Sequence of chain 1.A:
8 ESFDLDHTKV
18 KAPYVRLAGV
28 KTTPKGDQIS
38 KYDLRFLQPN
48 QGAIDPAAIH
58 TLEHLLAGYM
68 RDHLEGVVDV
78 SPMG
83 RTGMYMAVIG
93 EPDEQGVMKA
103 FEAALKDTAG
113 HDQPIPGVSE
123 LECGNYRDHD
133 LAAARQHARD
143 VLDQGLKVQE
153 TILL

This protein binds this small molecule.
Small molecule (SMILES): C[Se]CC[C@H](N)C(=O)O

Sequence of chain 1.B:
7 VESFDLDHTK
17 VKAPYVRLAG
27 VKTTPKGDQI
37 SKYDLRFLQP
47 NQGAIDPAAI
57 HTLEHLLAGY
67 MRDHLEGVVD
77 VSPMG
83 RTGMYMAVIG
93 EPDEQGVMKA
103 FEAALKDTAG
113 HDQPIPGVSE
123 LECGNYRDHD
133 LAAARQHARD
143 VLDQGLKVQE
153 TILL

Binding-site contacts:
Ligand atom CG contacts residue SER9 of chain 1.B at 3.4 Å.
Ligand atom N contacts residue SER78 of chain 1.A at 3.4 Å (h-bond).
Ligand atom CB contacts residue VAL77 of chain 1.A at 4.1 Å (hydrophobic).
Ligand atom C contacts residue ASP76 of chain 1.A at 3.5 Å.
Ligand atom CE contacts residue GLU60 of chain 1.A at 3.6 Å.
Ligand atom OXT contacts residue ASP76 of chain 1.A at 3.9 Å.
Ligand atom CA contacts residue VAL77 of chain 1.A at 3.8 Å (hydrophobic).
Ligand atom CB contacts residue TYR87 of chain 1.B at 4.2 Å (hydrophobic).
Ligand atom C contacts residue LYS38 of chain 1.B at 3.5 Å.
Ligand atom CA contacts residue TYR87 of chain 1.B at 3.8 Å (hydrophobic).
Ligand atom O contacts residue VAL77 of chain 1.A at 2.7 Å (h-bond).
Ligand atom CA contacts residue ASP76 of chain 1.A at 3.4 Å.
Ligand atom CE contacts residue HIS61 of chain 1.A at 4.0 Å.
Ligand atom O contacts residue ARG68 of chain 1.A at 3.2 Å (salt-bridge).
Ligand atom CE contacts residue PHE10 of chain 1.B at 4.1 Å (hydrophobic).
Ligand atom O contacts residue LYS38 of chain 1.B at 3.9 Å.
Ligand atom N contacts residue LYS38 of chain 1.B at 4.4 Å.
Ligand atom CG contacts residue VAL7 of chain 1.B at 3.5 Å (hydrophobic).
Ligand atom CB contacts residue GLU60 of chain 1.A at 4.5 Å.
Ligand atom N contacts residue VAL77 of chain 1.A at 2.7 Å (h-bond).
Ligand atom CB contacts residue SER9 of chain 1.B at 4.1 Å.
Ligand atom OXT contacts residue VAL75 of chain 1.A at 4.3 Å.
Ligand atom OXT contacts residue ARG68 of chain 1.A at 3.0 Å (salt-bridge).
Ligand atom SE contacts residue HIS61 of chain 1.A at 4.1 Å.
Ligand atom SE contacts residue VAL7 of chain 1.B at 4.0 Å.
Ligand atom SE contacts residue SER9 of chain 1.B at 4.3 Å.
Ligand atom OXT contacts residue LYS38 of chain 1.B at 2.9 Å (salt-bridge).
Ligand atom SE contacts residue PHE10 of chain 1.B at 3.9 Å.
Ligand atom CA contacts residue LYS38 of chain 1.B at 4.0 Å.
Ligand atom O contacts residue ASP76 of chain 1.A at 3.4 Å.
Ligand atom SE contacts residue ALA64 of chain 1.A at 3.8 Å.
Ligand atom C contacts residue ARG68 of chain 1.A at 3.5 Å.
Ligand atom O contacts residue ALA64 of chain 1.A at 4.5 Å.
Ligand atom N contacts residue TYR87 of chain 1.B at 4.0 Å.
Ligand atom SE contacts residue GLU60 of chain 1.A at 4.0 Å.
Ligand atom CG contacts residue ALA64 of chain 1.A at 3.8 Å (hydrophobic).
Ligand atom N contacts residue ASP76 of chain 1.A at 2.8 Å (salt-bridge).
Ligand atom C contacts residue VAL77 of chain 1.A at 3.9 Å (hydrophobic).
Ligand atom CE contacts residue SER9 of chain 1.B at 3.6 Å.